Sequence of chain 1.F:
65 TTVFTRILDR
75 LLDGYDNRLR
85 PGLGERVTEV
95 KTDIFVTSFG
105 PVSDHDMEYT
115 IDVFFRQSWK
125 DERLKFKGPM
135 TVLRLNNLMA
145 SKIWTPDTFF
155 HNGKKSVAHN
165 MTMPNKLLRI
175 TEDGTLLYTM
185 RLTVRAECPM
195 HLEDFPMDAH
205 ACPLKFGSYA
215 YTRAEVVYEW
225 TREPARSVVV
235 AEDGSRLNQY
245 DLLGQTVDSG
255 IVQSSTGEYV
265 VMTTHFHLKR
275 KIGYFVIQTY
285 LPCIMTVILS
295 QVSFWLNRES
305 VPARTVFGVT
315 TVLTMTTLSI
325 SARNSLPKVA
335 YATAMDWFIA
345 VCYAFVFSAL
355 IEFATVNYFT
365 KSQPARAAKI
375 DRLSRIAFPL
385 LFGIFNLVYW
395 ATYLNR

Binding-site contacts:
Ligand atom O5 contacts residue PRO168 of chain 1.F at 4.2 Å.
Ligand atom O7 contacts residue ASN164 of chain 1.F at 3.5 Å (h-bond).
Ligand atom O5 contacts residue ASN164 of chain 1.F at 2.7 Å (h-bond).
Ligand atom C8 contacts residue ASN164 of chain 1.F at 4.4 Å.
Ligand atom O6 contacts residue THR166 of chain 1.F at 4.1 Å.
Ligand atom C7 contacts residue ASN164 of chain 1.F at 3.4 Å.
Ligand atom C1 contacts residue ASN164 of chain 1.F at 1.7 Å.
Ligand atom C3 contacts residue ASN164 of chain 1.F at 4.0 Å.
Ligand atom C1 contacts residue PRO168 of chain 1.F at 4.4 Å (hydrophobic).
Ligand atom C5 contacts residue PRO168 of chain 1.F at 4.0 Å (hydrophobic).
Ligand atom O6 contacts residue MET167 of chain 1.F at 3.8 Å.
Ligand atom C6 contacts residue PRO168 of chain 1.F at 4.2 Å (hydrophobic).
Ligand atom C5 contacts residue ASN164 of chain 1.F at 3.9 Å.
Ligand atom O6 contacts residue ASN164 of chain 1.F at 3.9 Å.
Ligand atom N2 contacts residue ASN164 of chain 1.F at 3.0 Å (h-bond).
Ligand atom O6 contacts residue PRO168 of chain 1.F at 3.8 Å.
Ligand atom C2 contacts residue ASN164 of chain 1.F at 2.8 Å.

This protein binds this small molecule.
Small molecule (SMILES): CC(=O)N[C@@H]1[C@@H](O)[C@H](O)[C@@H](CO)O[C@H]1O